This small molecule binds to this protein.
Small molecule (SMILES): c1ccc2[nH]ccc2c1

Sequence of chain 1.B:
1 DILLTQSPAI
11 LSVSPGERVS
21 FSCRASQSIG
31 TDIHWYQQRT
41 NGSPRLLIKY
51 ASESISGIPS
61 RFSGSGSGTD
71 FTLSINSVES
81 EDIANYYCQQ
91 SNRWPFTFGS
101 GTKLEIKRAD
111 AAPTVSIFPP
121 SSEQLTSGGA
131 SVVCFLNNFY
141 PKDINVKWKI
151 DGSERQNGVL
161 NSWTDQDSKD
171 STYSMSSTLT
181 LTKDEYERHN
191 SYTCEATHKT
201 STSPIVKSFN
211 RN

Binding-site contacts:
Ligand atom C6 contacts residue TRP163 of chain 1.B at 3.9 Å (hydrophobic).
Ligand atom C7 contacts residue TRP163 of chain 1.B at 4.2 Å (hydrophobic).
Ligand atom C4 contacts residue TRP163 of chain 1.B at 4.0 Å (hydrophobic).
Ligand atom C8 contacts residue TRP163 of chain 1.B at 4.3 Å (hydrophobic).
Ligand atom C9 contacts residue TRP163 of chain 1.B at 4.1 Å (hydrophobic).
Ligand atom C5 contacts residue TRP163 of chain 1.B at 3.7 Å (hydrophobic).
Ligand atom C3 contacts residue TRP163 of chain 1.B at 4.4 Å (hydrophobic).